This protein binds this small molecule.
Small molecule (SMILES): CC(=O)N[C@H]1[C@H](O[C@H]2[C@H](O)[C@@H](NC(C)=O)CO[C@@H]2CO)O[C@H](CO)[C@@H](O)[C@@H]1O

Binding-site contacts:
Ligand atom O5 contacts residue ASN19 of chain 7.S at 2.2 Å (h-bond).
Ligand atom O6 contacts residue ASN19 of chain 7.S at 4.4 Å.
Ligand atom C8 contacts residue TYR17 of chain 7.S at 4.2 Å (hydrophobic).
Ligand atom C5 contacts residue ASN19 of chain 7.S at 3.4 Å.
Ligand atom N2 contacts residue ASN19 of chain 7.S at 4.1 Å.
Ligand atom C3 contacts residue ASN19 of chain 7.S at 4.4 Å.
Ligand atom C2 contacts residue ASN19 of chain 7.S at 3.4 Å.
Ligand atom C1 contacts residue ASN19 of chain 7.S at 1.9 Å.
Ligand atom C6 contacts residue ASN19 of chain 7.S at 4.1 Å.

Sequence of chain 7.S:
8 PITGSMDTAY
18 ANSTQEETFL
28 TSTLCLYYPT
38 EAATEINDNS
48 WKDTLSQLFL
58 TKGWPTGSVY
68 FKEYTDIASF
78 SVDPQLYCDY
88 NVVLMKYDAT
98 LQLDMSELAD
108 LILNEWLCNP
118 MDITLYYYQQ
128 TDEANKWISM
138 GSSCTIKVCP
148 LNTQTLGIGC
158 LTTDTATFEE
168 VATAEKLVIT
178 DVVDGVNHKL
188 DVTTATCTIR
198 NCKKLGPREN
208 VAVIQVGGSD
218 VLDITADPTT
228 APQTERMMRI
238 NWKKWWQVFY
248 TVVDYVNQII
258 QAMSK